Binding-site contacts:
Ligand atom O2 contacts residue ARG127 of chain 1.J at 3.3 Å.
Ligand atom C8 contacts residue PHE254 of chain 1.J at 4.4 Å (hydrophobic).
Ligand atom N1 contacts residue HEM1 of chain 1.YA at 4.3 Å.
Ligand atom C5 contacts residue GLU102 of chain 1.I at 4.0 Å.
Ligand atom O2 contacts residue GLU130 of chain 1.J at 3.5 Å.
Ligand atom C10 contacts residue PHE99 of chain 1.I at 4.3 Å (hydrophobic).
Ligand atom N3 contacts residue PHE99 of chain 1.I at 4.3 Å.
Ligand atom N2 contacts residue HEM1 of chain 1.YA at 3.2 Å.
Ligand atom C8 contacts residue PHE295 of chain 1.J at 4.4 Å (hydrophobic).
Ligand atom S contacts residue HEM1 of chain 1.YA at 1.8 Å.
Ligand atom C8 contacts residue GLU130 of chain 1.J at 4.5 Å.
Ligand atom O1 contacts residue GLU102 of chain 1.I at 3.4 Å (salt-bridge).
Ligand atom C2 contacts residue GLU4 of chain 1.J at 4.3 Å.
Ligand atom C2 contacts residue GLU102 of chain 1.I at 3.1 Å.
Ligand atom C1 contacts residue PRO103 of chain 1.I at 3.4 Å (hydrophobic).
Ligand atom C8 contacts residue ARG127 of chain 1.J at 4.0 Å.
Ligand atom N2 contacts residue PHE295 of chain 1.J at 3.7 Å.
Ligand atom C2 contacts residue PHE35 of chain 1.J at 3.8 Å (hydrophobic).
Ligand atom C9 contacts residue PHE295 of chain 1.J at 3.7 Å (hydrophobic).
Ligand atom S contacts residue PHE295 of chain 1.J at 3.6 Å.
Ligand atom O2 contacts residue PHE254 of chain 1.J at 4.2 Å.
Ligand atom C1 contacts residue GLU102 of chain 1.I at 3.1 Å.
Ligand atom C3 contacts residue GLU102 of chain 1.I at 4.1 Å.
Ligand atom C1 contacts residue PHE35 of chain 1.J at 4.0 Å (hydrophobic).
Ligand atom N3 contacts residue ARG127 of chain 1.J at 3.9 Å.
Ligand atom C7 contacts residue ARG127 of chain 1.J at 4.1 Å.
Ligand atom C9 contacts residue HEM1 of chain 1.YA at 3.0 Å.

Sequence of chain 1.J:
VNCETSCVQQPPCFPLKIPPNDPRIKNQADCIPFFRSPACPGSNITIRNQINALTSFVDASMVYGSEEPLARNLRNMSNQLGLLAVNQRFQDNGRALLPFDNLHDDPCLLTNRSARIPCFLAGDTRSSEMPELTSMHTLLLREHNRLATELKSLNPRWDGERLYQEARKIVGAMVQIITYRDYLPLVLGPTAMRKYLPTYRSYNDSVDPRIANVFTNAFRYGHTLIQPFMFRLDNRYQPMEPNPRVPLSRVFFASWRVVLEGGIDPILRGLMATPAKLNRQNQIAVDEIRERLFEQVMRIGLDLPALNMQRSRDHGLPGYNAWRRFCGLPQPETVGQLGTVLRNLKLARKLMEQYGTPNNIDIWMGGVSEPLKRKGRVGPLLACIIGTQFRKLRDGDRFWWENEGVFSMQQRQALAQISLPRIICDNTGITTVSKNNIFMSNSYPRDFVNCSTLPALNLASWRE

Sequence of chain 1.I:
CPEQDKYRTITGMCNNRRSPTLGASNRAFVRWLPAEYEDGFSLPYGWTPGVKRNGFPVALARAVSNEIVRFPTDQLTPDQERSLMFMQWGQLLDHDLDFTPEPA

A protein and the small-molecule ligand that binds it are described below.
Small molecule (SMILES): CCO[C@H](C)Cn1c(=S)[nH]c(=O)c2nc[nH]c21